Sequence of chain 1.B:
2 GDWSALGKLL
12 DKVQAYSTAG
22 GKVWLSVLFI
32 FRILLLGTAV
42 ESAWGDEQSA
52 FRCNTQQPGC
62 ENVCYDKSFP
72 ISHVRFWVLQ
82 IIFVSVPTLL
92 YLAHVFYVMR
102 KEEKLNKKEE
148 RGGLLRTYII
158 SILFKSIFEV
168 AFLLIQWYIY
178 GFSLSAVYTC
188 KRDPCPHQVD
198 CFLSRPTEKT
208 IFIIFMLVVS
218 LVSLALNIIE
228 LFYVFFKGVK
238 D

Binding-site contacts:
Ligand atom OAG contacts residue LEU26 of chain 1.B at 3.3 Å.
Ligand atom CAD contacts residue PHE30 of chain 1.B at 4.4 Å (hydrophobic).
Ligand atom OAF contacts residue GLN15 of chain 1.B at 4.2 Å.
Ligand atom CAI contacts residue THR89 of chain 1.B at 3.5 Å.
Ligand atom CAV contacts residue THR89 of chain 1.B at 4.1 Å.
Ligand atom CAX contacts residue TYR155 of chain 1.B at 4.4 Å (hydrophobic).
Ligand atom OAF contacts residue VAL14 of chain 1.B at 4.3 Å.
Ligand atom CAK contacts residue THR89 of chain 1.B at 4.1 Å.
Ligand atom CAM contacts residue LEU26 of chain 1.B at 4.4 Å (hydrophobic).
Ligand atom CAL contacts residue THR89 of chain 1.B at 4.4 Å.
Ligand atom CBD contacts residue PHE30 of chain 1.B at 4.3 Å (hydrophobic).
Ligand atom CAY contacts residue LEU26 of chain 1.B at 3.4 Å (hydrophobic).
Ligand atom CAI contacts residue SER86 of chain 1.B at 4.1 Å.
Ligand atom CAM contacts residue THR89 of chain 1.B at 4.0 Å.
Ligand atom OAW contacts residue THR89 of chain 1.B at 4.1 Å.
Ligand atom OAW contacts residue LEU26 of chain 1.B at 3.4 Å.
Ligand atom CAK contacts residue SER86 of chain 1.B at 3.8 Å.
Ligand atom CAZ contacts residue THR89 of chain 1.B at 4.0 Å.
Ligand atom CAI contacts residue PHE30 of chain 1.B at 4.5 Å (hydrophobic).
Ligand atom OAH contacts residue TYR155 of chain 1.B at 3.4 Å (h-bond).
Ligand atom CAK contacts residue PHE30 of chain 1.B at 4.1 Å (hydrophobic).
Ligand atom CBC contacts residue THR89 of chain 1.B at 3.7 Å.
Ligand atom OAH contacts residue SER18 of chain 1.B at 4.1 Å.

A protein and the small-molecule ligand that binds it are described below.
Small molecule (SMILES): CC(C)CCC[C@@H](C)[C@H]1CC[C@H]2[C@@H]3CC=C4C[C@@H](OC(=O)CCC(=O)O)CC[C@]4(C)[C@H]3CC[C@]12C